Sequence of chain 2.B:
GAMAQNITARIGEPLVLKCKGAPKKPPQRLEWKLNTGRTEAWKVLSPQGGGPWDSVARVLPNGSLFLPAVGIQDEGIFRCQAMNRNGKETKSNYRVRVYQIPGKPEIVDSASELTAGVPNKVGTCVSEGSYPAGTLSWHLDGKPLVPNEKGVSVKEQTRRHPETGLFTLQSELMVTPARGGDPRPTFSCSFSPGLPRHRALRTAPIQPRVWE

Binding-site contacts:
Ligand atom C08 contacts residue PRO61 of chain 2.B at 3.7 Å (hydrophobic).
Ligand atom C03 contacts residue PRO61 of chain 2.B at 3.8 Å (hydrophobic).
Ligand atom C11 contacts residue PRO61 of chain 2.B at 4.1 Å (hydrophobic).
Ligand atom N07 contacts residue PRO61 of chain 2.B at 3.8 Å.
Ligand atom C06 contacts residue LEU60 of chain 2.B at 3.8 Å (hydrophobic).
Ligand atom O13 contacts residue PRO61 of chain 2.B at 4.2 Å.
Ligand atom C02 contacts residue PRO61 of chain 2.B at 4.1 Å (hydrophobic).
Ligand atom BR14 contacts residue PHE66 of chain 2.B at 4.1 Å.
Ligand atom C09 contacts residue PRO61 of chain 2.B at 4.0 Å (hydrophobic).
Ligand atom C01 contacts residue LEU60 of chain 2.B at 4.0 Å (hydrophobic).
Ligand atom C01 contacts residue VAL59 of chain 2.B at 3.4 Å (hydrophobic).
Ligand atom C03 contacts residue VAL59 of chain 2.B at 4.3 Å (hydrophobic).
Ligand atom C04 contacts residue PRO61 of chain 2.B at 4.0 Å (hydrophobic).
Ligand atom C02 contacts residue LEU60 of chain 2.B at 4.0 Å (hydrophobic).
Ligand atom BR14 contacts residue LEU60 of chain 2.B at 3.8 Å.
Ligand atom BR14 contacts residue ARG58 of chain 2.B at 4.4 Å.
Ligand atom C02 contacts residue VAL59 of chain 2.B at 3.0 Å (hydrophobic).
Ligand atom C01 contacts residue ARG58 of chain 2.B at 3.9 Å.

The protein below binds the small molecule below.
Small molecule (SMILES): Cc1c(C(=O)O)[nH]c2ccc(Br)cc12